Binding-site contacts:
Ligand atom C9 contacts residue ARG231 of chain 1.A at 3.5 Å.
Ligand atom C8 contacts residue LEU227 of chain 1.A at 3.8 Å (hydrophobic).
Ligand atom C6 contacts residue ARG231 of chain 1.A at 3.7 Å.
Ligand atom C8 contacts residue ARG231 of chain 1.A at 3.7 Å.
Ligand atom C10 contacts residue ARG230 of chain 1.A at 4.2 Å.
Ligand atom C3 contacts residue ARG230 of chain 1.A at 4.5 Å.
Ligand atom C9 contacts residue ARG230 of chain 1.A at 3.8 Å.
Ligand atom C10 contacts residue ARG231 of chain 1.A at 4.2 Å.
Ligand atom C5 contacts residue ARG230 of chain 1.A at 4.4 Å.
Ligand atom C4 contacts residue GLU240 of chain 1.A at 4.5 Å.
Ligand atom F contacts residue ARG231 of chain 1.A at 3.5 Å.
Ligand atom C9 contacts residue LEU227 of chain 1.A at 3.9 Å (hydrophobic).
Ligand atom F contacts residue LEU227 of chain 1.A at 2.9 Å.
Ligand atom C7 contacts residue ARG231 of chain 1.A at 3.0 Å.

This protein binds this small molecule.
Small molecule (SMILES): NC(=O)N1CCN(c2ccc(F)cc2)CC1

Sequence of chain 1.A:
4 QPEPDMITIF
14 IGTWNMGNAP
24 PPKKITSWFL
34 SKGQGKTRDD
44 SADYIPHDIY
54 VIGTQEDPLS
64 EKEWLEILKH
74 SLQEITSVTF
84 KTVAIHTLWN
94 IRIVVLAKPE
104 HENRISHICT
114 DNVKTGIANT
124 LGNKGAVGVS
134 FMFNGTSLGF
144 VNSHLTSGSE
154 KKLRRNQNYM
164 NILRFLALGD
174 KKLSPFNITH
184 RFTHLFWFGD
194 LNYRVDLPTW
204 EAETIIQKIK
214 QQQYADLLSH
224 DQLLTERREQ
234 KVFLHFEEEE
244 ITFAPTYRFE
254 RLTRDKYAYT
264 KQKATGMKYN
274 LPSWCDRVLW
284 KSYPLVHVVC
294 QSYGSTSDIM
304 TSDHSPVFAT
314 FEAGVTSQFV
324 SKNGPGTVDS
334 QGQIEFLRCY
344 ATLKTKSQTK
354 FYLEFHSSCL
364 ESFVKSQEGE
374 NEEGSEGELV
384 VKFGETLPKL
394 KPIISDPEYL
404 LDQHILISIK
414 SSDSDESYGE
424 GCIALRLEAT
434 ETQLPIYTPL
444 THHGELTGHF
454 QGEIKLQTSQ